Binding-site contacts:
Ligand atom C3' contacts residue GLU32 of chain 1.A at 3.5 Å.
Ligand atom O1G contacts residue THR36 of chain 1.A at 2.7 Å (h-bond).
Ligand atom O1B contacts residue SER18 of chain 1.A at 2.9 Å (h-bond).
Ligand atom O6 contacts residue ALA147 of chain 1.A at 2.8 Å (h-bond).
Ligand atom PG contacts residue ASP13 of chain 1.A at 3.4 Å.
Ligand atom O3' contacts residue ASP31 of chain 1.A at 3.0 Å (salt-bridge).
Ligand atom O1G contacts residue MG1 of chain 1.B at 2.0 Å.
Ligand atom O2B contacts residue GLY14 of chain 1.A at 3.3 Å (h-bond).
Ligand atom C8 contacts residue ALA19 of chain 1.A at 3.5 Å (hydrophobic).
Ligand atom O3G contacts residue ASP13 of chain 1.A at 2.6 Å (salt-bridge).
Ligand atom C3B contacts residue GLY14 of chain 1.A at 3.4 Å.
Ligand atom O6 contacts residue SER146 of chain 1.A at 3.5 Å.
Ligand atom O6 contacts residue LYS118 of chain 1.A at 3.4 Å.
Ligand atom C2' contacts residue VAL30 of chain 1.A at 3.5 Å (hydrophobic).
Ligand atom O3G contacts residue PRO35 of chain 1.A at 3.4 Å.
Ligand atom N2 contacts residue ASP120 of chain 1.A at 2.9 Å (salt-bridge).
Ligand atom O2A contacts residue GLY16 of chain 1.A at 3.4 Å.
Ligand atom O3A contacts residue GLY16 of chain 1.A at 3.3 Å (h-bond).
Ligand atom O1B contacts residue MG1 of chain 1.B at 1.9 Å.
Ligand atom O2' contacts residue VAL30 of chain 1.A at 2.9 Å (h-bond).
Ligand atom PB contacts residue MG1 of chain 1.B at 3.2 Å.
Ligand atom N1 contacts residue ASP120 of chain 1.A at 2.8 Å (salt-bridge).
Ligand atom O2A contacts residue ALA19 of chain 1.A at 2.9 Å (h-bond).
Ligand atom N7 contacts residue ASN117 of chain 1.A at 3.2 Å (h-bond).
Ligand atom O4' contacts residue LYS118 of chain 1.A at 3.1 Å (salt-bridge).
Ligand atom O2G contacts residue LYS17 of chain 1.A at 2.7 Å (salt-bridge).
Ligand atom O2' contacts residue ASP31 of chain 1.A at 3.0 Å (salt-bridge).
Ligand atom O6 contacts residue ASP120 of chain 1.A at 3.5 Å (salt-bridge).
Ligand atom O2B contacts residue LYS17 of chain 1.A at 2.8 Å (salt-bridge).
Ligand atom O2A contacts residue SER18 of chain 1.A at 3.4 Å (h-bond).
Ligand atom O6 contacts residue ASN117 of chain 1.A at 3.4 Å (h-bond).
Ligand atom O2' contacts residue PHE29 of chain 1.A at 3.1 Å.
Ligand atom O2B contacts residue GLY16 of chain 1.A at 3.4 Å (h-bond).
Ligand atom O2G contacts residue GLY61 of chain 1.A at 2.9 Å (h-bond).
Ligand atom PG contacts residue MG1 of chain 1.B at 3.2 Å.
Ligand atom C6 contacts residue LYS118 of chain 1.A at 3.5 Å.
Ligand atom O2B contacts residue VAL15 of chain 1.A at 3.5 Å (h-bond).
Ligand atom N3 contacts residue PHE29 of chain 1.A at 3.5 Å.
Ligand atom C3B contacts residue MG1 of chain 1.B at 3.5 Å.
Ligand atom C4 contacts residue PHE29 of chain 1.A at 3.5 Å (hydrophobic).

This small molecule binds to this protein.
Small molecule (SMILES): Nc1nc2c(ncn2[C@@H]2O[C@H](CO[P](=O)(O)O[P](=O)(O)CP(=O)(O)O)[C@@H](O)[C@H]2O)c(=O)[nH]1

Sequence of chain 1.A:
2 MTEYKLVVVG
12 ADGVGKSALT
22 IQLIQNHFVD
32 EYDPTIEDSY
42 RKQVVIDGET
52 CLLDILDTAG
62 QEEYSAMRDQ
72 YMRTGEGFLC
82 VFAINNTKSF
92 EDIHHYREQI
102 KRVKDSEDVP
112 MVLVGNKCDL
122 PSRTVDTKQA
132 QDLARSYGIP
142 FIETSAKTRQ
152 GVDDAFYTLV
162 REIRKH